Sequence of chain 1.B:
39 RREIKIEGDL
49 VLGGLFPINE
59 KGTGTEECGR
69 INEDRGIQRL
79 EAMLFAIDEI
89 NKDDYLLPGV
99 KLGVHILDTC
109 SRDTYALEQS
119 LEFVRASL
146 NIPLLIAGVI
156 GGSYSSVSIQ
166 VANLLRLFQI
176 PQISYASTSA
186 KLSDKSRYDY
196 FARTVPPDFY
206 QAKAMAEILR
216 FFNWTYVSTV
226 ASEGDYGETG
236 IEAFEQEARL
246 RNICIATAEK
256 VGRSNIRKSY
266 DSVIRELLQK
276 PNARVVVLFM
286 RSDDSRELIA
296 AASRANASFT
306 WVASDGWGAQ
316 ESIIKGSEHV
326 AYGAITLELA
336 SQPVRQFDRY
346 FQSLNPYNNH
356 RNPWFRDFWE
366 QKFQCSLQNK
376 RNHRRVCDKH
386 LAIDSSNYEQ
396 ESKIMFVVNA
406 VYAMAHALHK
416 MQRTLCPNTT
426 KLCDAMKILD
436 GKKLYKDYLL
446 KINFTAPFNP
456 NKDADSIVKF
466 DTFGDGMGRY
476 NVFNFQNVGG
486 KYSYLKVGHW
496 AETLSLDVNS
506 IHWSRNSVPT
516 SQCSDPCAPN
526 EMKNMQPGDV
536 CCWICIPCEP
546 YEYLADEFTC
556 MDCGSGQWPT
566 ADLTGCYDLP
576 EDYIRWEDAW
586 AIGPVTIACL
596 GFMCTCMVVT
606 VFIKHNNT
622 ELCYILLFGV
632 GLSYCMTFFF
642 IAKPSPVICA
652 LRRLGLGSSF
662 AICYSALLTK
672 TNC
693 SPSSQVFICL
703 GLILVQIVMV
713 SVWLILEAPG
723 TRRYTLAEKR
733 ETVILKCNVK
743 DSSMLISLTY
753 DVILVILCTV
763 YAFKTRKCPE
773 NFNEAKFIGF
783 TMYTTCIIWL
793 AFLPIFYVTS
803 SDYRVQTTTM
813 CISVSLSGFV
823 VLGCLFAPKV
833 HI

The small molecule below binds the protein below.
Small molecule (SMILES): N[C@](CC1c2ccccc2Oc2ccccc21)(C(=O)O)[C@H]1C[C@@H]1C(=O)O

Binding-site contacts:
Ligand atom CAN contacts residue ASP203 of chain 1.B at 4.0 Å.
Ligand atom CAY contacts residue THR183 of chain 1.B at 3.3 Å.
Ligand atom CAH contacts residue SER160 of chain 1.B at 3.0 Å.
Ligand atom NAA contacts residue LYS398 of chain 1.B at 3.2 Å (salt-bridge).
Ligand atom OAE contacts residue ALA181 of chain 1.B at 3.8 Å.
Ligand atom CAF contacts residue TYR231 of chain 1.B at 3.7 Å (hydrophobic).
Ligand atom OAD contacts residue ALA181 of chain 1.B at 3.6 Å.
Ligand atom CAN contacts residue THR183 of chain 1.B at 2.9 Å.
Ligand atom CAQ contacts residue ALA181 of chain 1.B at 3.9 Å (hydrophobic).
Ligand atom CAQ contacts residue SER158 of chain 1.B at 3.3 Å.
Ligand atom OAD contacts residue ARG77 of chain 1.B at 3.1 Å (salt-bridge).
Ligand atom OAC contacts residue SER160 of chain 1.B at 2.8 Å (h-bond).
Ligand atom CAL contacts residue SER160 of chain 1.B at 3.3 Å.
Ligand atom CAG contacts residue ARG286 of chain 1.B at 3.7 Å.
Ligand atom CAJ contacts residue TYR231 of chain 1.B at 3.4 Å (hydrophobic).
Ligand atom CAO contacts residue LYS398 of chain 1.B at 3.5 Å.
Ligand atom CAX contacts residue ALA181 of chain 1.B at 3.1 Å (hydrophobic).
Ligand atom CAF contacts residue SER160 of chain 1.B at 3.9 Å.
Ligand atom OAC contacts residue ALA181 of chain 1.B at 3.3 Å (h-bond).
Ligand atom OAD contacts residue SER158 of chain 1.B at 3.5 Å (h-bond).
Ligand atom OAD contacts residue ARG73 of chain 1.B at 3.8 Å.
Ligand atom CAX contacts residue LYS398 of chain 1.B at 3.4 Å.
Ligand atom CAR contacts residue SER160 of chain 1.B at 3.8 Å.
Ligand atom CAZ contacts residue ALA181 of chain 1.B at 3.8 Å (hydrophobic).
Ligand atom OAE contacts residue SER158 of chain 1.B at 3.5 Å (h-bond).
Ligand atom CAK contacts residue ARG286 of chain 1.B at 3.3 Å.
Ligand atom CAL contacts residue ASP203 of chain 1.B at 3.5 Å.
Ligand atom CAS contacts residue TYR231 of chain 1.B at 3.8 Å (hydrophobic).
Ligand atom OAC contacts residue SER182 of chain 1.B at 3.4 Å.
Ligand atom CAY contacts residue ALA181 of chain 1.B at 3.3 Å (hydrophobic).
Ligand atom OAC contacts residue THR183 of chain 1.B at 3.0 Å (h-bond).
Ligand atom OAE contacts residue SER160 of chain 1.B at 3.9 Å.
Ligand atom OAE contacts residue TYR159 of chain 1.B at 4.0 Å.
Ligand atom NAA contacts residue ALA181 of chain 1.B at 2.5 Å (h-bond).
Ligand atom CAR contacts residue THR183 of chain 1.B at 3.8 Å.
Ligand atom CAR contacts residue ALA181 of chain 1.B at 3.2 Å (hydrophobic).
Ligand atom OAB contacts residue ARG73 of chain 1.B at 3.9 Å.
Ligand atom NAA contacts residue THR183 of chain 1.B at 2.8 Å (h-bond).
Ligand atom OAB contacts residue SER158 of chain 1.B at 3.0 Å (h-bond).
Ligand atom CAL contacts residue THR183 of chain 1.B at 3.7 Å.